Sequence of chain 1.E:
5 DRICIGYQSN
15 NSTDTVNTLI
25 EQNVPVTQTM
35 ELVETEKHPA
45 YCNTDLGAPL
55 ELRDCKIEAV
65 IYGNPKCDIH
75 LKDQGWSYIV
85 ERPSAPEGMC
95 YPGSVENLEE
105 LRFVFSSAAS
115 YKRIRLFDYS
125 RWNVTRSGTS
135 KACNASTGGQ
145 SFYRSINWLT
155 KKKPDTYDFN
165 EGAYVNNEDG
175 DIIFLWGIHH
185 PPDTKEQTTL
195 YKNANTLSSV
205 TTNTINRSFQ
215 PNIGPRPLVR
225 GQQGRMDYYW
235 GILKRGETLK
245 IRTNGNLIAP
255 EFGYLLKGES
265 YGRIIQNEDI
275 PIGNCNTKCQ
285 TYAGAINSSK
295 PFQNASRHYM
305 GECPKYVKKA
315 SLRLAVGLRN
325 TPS

A protein and the small-molecule ligand that binds it are described below.
Small molecule (SMILES): CC(=O)N[C@H]1[C@H](O[C@H]2[C@H](O)[C@@H](NC(C)=O)CO[C@@H]2CO[C@@H]2O[C@@H](C)[C@@H](O)[C@@H](O)[C@@H]2O)O[C@H](CO)[C@@H](O)[C@@H]1O

Binding-site contacts:
Ligand atom C8 contacts residue LYS135 of chain 1.E at 3.9 Å.
Ligand atom O7 contacts residue LYS135 of chain 1.E at 3.6 Å.
Ligand atom C1 contacts residue ASN138 of chain 1.E at 1.4 Å.
Ligand atom O5 contacts residue GLY142 of chain 1.E at 4.2 Å.
Ligand atom C6 contacts residue ASN138 of chain 1.E at 4.4 Å.
Ligand atom C2 contacts residue LYS135 of chain 1.E at 3.7 Å.
Ligand atom C8 contacts residue ARG224 of chain 1.E at 3.7 Å.
Ligand atom C7 contacts residue ASN138 of chain 1.E at 3.5 Å.
Ligand atom N2 contacts residue LYS135 of chain 1.E at 3.2 Å (salt-bridge).
Ligand atom N2 contacts residue ASN138 of chain 1.E at 3.0 Å (h-bond).
Ligand atom C4 contacts residue ASN138 of chain 1.E at 4.1 Å.
Ligand atom O7 contacts residue ASN138 of chain 1.E at 3.6 Å (h-bond).
Ligand atom C3 contacts residue ASN138 of chain 1.E at 3.7 Å.
Ligand atom C8 contacts residue ALA136 of chain 1.E at 4.4 Å (hydrophobic).
Ligand atom C6 contacts residue GLY142 of chain 1.E at 4.1 Å.
Ligand atom O5 contacts residue ASN138 of chain 1.E at 2.1 Å (h-bond).
Ligand atom O5 contacts residue LYS135 of chain 1.E at 4.3 Å.
Ligand atom C5 contacts residue GLY142 of chain 1.E at 3.6 Å.
Ligand atom C2 contacts residue ASN138 of chain 1.E at 2.4 Å.
Ligand atom O7 contacts residue LYS70 of chain 1.E at 4.0 Å.
Ligand atom C6 contacts residue GLY142 of chain 1.E at 4.5 Å.
Ligand atom C4 contacts residue GLY142 of chain 1.E at 4.1 Å.
Ligand atom C7 contacts residue LYS135 of chain 1.E at 3.9 Å.
Ligand atom C5 contacts residue ASN138 of chain 1.E at 3.5 Å.
Ligand atom C1 contacts residue LYS135 of chain 1.E at 3.1 Å.